Sequence of chain 3.A:
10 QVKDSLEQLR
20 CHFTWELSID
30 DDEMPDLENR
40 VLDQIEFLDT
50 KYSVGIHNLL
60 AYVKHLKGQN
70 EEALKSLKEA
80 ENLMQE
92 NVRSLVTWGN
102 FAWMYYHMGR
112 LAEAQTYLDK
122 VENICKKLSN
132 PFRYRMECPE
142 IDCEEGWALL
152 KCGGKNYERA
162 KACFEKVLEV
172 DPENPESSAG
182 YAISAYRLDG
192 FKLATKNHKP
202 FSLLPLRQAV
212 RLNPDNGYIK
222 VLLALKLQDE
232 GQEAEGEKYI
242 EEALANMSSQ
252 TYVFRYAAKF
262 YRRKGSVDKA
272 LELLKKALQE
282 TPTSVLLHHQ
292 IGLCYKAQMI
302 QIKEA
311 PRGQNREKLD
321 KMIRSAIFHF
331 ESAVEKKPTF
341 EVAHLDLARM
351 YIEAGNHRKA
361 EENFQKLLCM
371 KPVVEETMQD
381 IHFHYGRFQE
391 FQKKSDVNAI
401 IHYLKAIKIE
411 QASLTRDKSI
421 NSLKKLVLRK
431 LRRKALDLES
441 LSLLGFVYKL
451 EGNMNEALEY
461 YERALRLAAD

Binding-site contacts:
Ligand atom C6 contacts residue THR49 of chain 3.A at 3.3 Å.
Ligand atom O22 contacts residue LYS152 of chain 3.A at 3.4 Å.
Ligand atom OP2 contacts residue LYS260 of chain 3.A at 2.6 Å (salt-bridge).
Ligand atom N6 contacts residue GLY191 of chain 3.A at 2.9 Å (h-bond).
Ligand atom C5A contacts residue GLN43 of chain 3.A at 3.1 Å.
Ligand atom N1 contacts residue THR49 of chain 3.A at 3.3 Å.
Ligand atom O21 contacts residue LYS152 of chain 3.A at 3.1 Å (salt-bridge).
Ligand atom C5A contacts residue LYS152 of chain 3.A at 3.2 Å.
Ligand atom C4 contacts residue PHE340 of chain 3.A at 3.3 Å (hydrophobic).
Ligand atom O4' contacts residue HIS290 of chain 3.A at 3.4 Å.
Ligand atom O3' contacts residue GLN291 of chain 3.A at 2.8 Å (h-bond).
Ligand atom OP1 contacts residue LYS260 of chain 3.A at 2.9 Å (salt-bridge).
Ligand atom C5 contacts residue PHE340 of chain 3.A at 3.2 Å (hydrophobic).
Ligand atom O31 contacts residue ARG39 of chain 3.A at 3.0 Å.
Ligand atom O22 contacts residue ARG188 of chain 3.A at 3.3 Å (salt-bridge).
Ligand atom OP1 contacts residue ARG263 of chain 3.A at 3.2 Å (salt-bridge).
Ligand atom OP1 contacts residue GLN291 of chain 3.A at 3.2 Å (h-bond).
Ligand atom C2 contacts residue LYS337 of chain 3.A at 3.4 Å.
Ligand atom O21 contacts residue ARG39 of chain 3.A at 2.9 Å (salt-bridge).
Ligand atom C2' contacts residue HIS290 of chain 3.A at 3.2 Å.
Ligand atom N7C contacts residue GLY155 of chain 3.A at 3.4 Å (h-bond).
Ligand atom O4A contacts residue LEU47 of chain 3.A at 3.2 Å.
Ligand atom N9 contacts residue PHE340 of chain 3.A at 3.5 Å.
Ligand atom O2' contacts residue ASP346 of chain 3.A at 2.8 Å (salt-bridge).
Ligand atom O22 contacts residue LEU151 of chain 3.A at 3.3 Å (h-bond).
Ligand atom O11 contacts residue TYR219 of chain 3.A at 2.6 Å (h-bond).
Ligand atom N1 contacts residue LYS337 of chain 3.A at 3.1 Å (salt-bridge).
Ligand atom O15 contacts residue LYS152 of chain 3.A at 2.8 Å (salt-bridge).
Ligand atom O2' contacts residue HIS290 of chain 3.A at 2.7 Å (h-bond).
Ligand atom O12 contacts residue ARG256 of chain 3.A at 2.9 Å (salt-bridge).
Ligand atom OP1 contacts residue TYR257 of chain 3.A at 2.6 Å (h-bond).
Ligand atom O13 contacts residue ARG188 of chain 3.A at 3.0 Å (salt-bridge).
Ligand atom O2' contacts residue GLN291 of chain 3.A at 3.4 Å (h-bond).
Ligand atom N1 contacts residue ASP380 of chain 3.A at 3.0 Å.
Ligand atom C4A contacts residue GLN43 of chain 3.A at 3.3 Å.
Ligand atom C8C contacts residue TYR158 of chain 3.A at 3.2 Å (hydrophobic).
Ligand atom OP2 contacts residue TYR187 of chain 3.A at 3.2 Å.
Ligand atom P contacts residue LYS260 of chain 3.A at 3.1 Å.
Ligand atom N6 contacts residue ASP380 of chain 3.A at 2.9 Å (salt-bridge).
Ligand atom O2A contacts residue LEU151 of chain 3.A at 3.3 Å.

A small-molecule ligand and the protein it binds are described below.
Small molecule (SMILES): C[n+]1cn([C@@H]2O[C@H](CO[P](=O)(O)O[P](=O)(O)O[P](=O)(O)OC[C@H]3O[C@@H](n4cnc5c(N)ncnc54)[C@H](O)[C@@H]3O[P](=O)(O)OC[C@H]3O[C@@H](n4cnc5c4NC=NC5N)[C@H](O)[C@@H]3O[P](=O)(O)OC[C@H]3O[C@@H](n4cnc5c4NC=NC5N)[C@H](O)[C@@H]3O[P](=O)(O)OC[C@H]3O[C@@H](n4cnc5c4NC=NC5N)[C@H](O)[C@@H]3O)[C@@H](O)[C@H]2O)c2nc(N)[nH]c(=O)c21